Sequence of chain 3.A:
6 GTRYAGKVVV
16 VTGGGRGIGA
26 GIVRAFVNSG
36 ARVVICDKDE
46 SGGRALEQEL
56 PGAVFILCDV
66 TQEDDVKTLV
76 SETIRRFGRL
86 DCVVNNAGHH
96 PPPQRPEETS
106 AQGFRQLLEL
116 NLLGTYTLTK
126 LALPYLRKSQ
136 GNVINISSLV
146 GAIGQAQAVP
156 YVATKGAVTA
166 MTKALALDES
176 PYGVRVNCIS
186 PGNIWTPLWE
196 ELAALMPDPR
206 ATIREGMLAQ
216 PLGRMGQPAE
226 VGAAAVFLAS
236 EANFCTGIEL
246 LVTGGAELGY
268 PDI

This small molecule binds to this protein.
Small molecule (SMILES): OC[C@H]1O[C@@H](O)[C@H](O)[C@@H](O)[C@@H]1O

Binding-site contacts:
Ligand atom O6 contacts residue THR191 of chain 3.A at 3.7 Å.
Ligand atom O1 contacts residue THR191 of chain 3.A at 4.0 Å.
Ligand atom O5 contacts residue PRO192 of chain 3.A at 3.3 Å.
Ligand atom C1 contacts residue PRO223 of chain 3.A at 4.1 Å (hydrophobic).
Ligand atom O6 contacts residue TRP190 of chain 3.A at 4.5 Å.
Ligand atom C1 contacts residue TRP190 of chain 3.A at 3.5 Å (hydrophobic).
Ligand atom O1 contacts residue PRO223 of chain 3.A at 3.7 Å.
Ligand atom C1 contacts residue PRO192 of chain 3.A at 4.0 Å (hydrophobic).
Ligand atom O4 contacts residue TRP190 of chain 3.A at 3.4 Å (h-bond).
Ligand atom O1 contacts residue TRP190 of chain 3.A at 4.0 Å.
Ligand atom O6 contacts residue GLU195 of chain 3.A at 2.7 Å (salt-bridge).
Ligand atom C5 contacts residue PRO192 of chain 3.A at 4.4 Å (hydrophobic).
Ligand atom C6 contacts residue GLU195 of chain 3.A at 3.3 Å.
Ligand atom C6 contacts residue TRP190 of chain 3.A at 3.3 Å (hydrophobic).
Ligand atom O2 contacts residue PRO223 of chain 3.A at 4.4 Å.
Ligand atom O5 contacts residue TRP190 of chain 3.A at 3.6 Å (h-bond).
Ligand atom C5 contacts residue TRP190 of chain 3.A at 3.5 Å (hydrophobic).
Ligand atom O1 contacts residue PRO192 of chain 3.A at 3.5 Å.
Ligand atom C4 contacts residue TRP190 of chain 3.A at 4.1 Å (hydrophobic).
Ligand atom O5 contacts residue THR191 of chain 3.A at 3.4 Å.
Ligand atom O1 contacts residue GLY22 of chain 3.A at 3.3 Å.
Ligand atom O6 contacts residue PRO192 of chain 3.A at 3.6 Å (h-bond).
Ligand atom C6 contacts residue THR191 of chain 3.A at 3.5 Å.
Ligand atom C5 contacts residue THR191 of chain 3.A at 4.0 Å.
Ligand atom C1 contacts residue THR191 of chain 3.A at 4.0 Å.
Ligand atom C6 contacts residue PRO192 of chain 3.A at 3.9 Å (hydrophobic).